Binding-site contacts:
Ligand atom O5 contacts residue ASN410 of chain 1.C at 2.4 Å (h-bond).
Ligand atom O7 contacts residue ASN410 of chain 1.C at 4.2 Å.
Ligand atom C1 contacts residue ASN410 of chain 1.C at 1.4 Å.
Ligand atom C4 contacts residue ASN410 of chain 1.C at 4.2 Å.
Ligand atom N2 contacts residue ASN410 of chain 1.C at 2.8 Å (h-bond).
Ligand atom C3 contacts residue ASN410 of chain 1.C at 3.6 Å.
Ligand atom C8 contacts residue ASN410 of chain 1.C at 3.5 Å.
Ligand atom C7 contacts residue ASN410 of chain 1.C at 3.3 Å.
Ligand atom C2 contacts residue ASN410 of chain 1.C at 2.3 Å.
Ligand atom C5 contacts residue ASN410 of chain 1.C at 3.7 Å.

Sequence of chain 1.C:
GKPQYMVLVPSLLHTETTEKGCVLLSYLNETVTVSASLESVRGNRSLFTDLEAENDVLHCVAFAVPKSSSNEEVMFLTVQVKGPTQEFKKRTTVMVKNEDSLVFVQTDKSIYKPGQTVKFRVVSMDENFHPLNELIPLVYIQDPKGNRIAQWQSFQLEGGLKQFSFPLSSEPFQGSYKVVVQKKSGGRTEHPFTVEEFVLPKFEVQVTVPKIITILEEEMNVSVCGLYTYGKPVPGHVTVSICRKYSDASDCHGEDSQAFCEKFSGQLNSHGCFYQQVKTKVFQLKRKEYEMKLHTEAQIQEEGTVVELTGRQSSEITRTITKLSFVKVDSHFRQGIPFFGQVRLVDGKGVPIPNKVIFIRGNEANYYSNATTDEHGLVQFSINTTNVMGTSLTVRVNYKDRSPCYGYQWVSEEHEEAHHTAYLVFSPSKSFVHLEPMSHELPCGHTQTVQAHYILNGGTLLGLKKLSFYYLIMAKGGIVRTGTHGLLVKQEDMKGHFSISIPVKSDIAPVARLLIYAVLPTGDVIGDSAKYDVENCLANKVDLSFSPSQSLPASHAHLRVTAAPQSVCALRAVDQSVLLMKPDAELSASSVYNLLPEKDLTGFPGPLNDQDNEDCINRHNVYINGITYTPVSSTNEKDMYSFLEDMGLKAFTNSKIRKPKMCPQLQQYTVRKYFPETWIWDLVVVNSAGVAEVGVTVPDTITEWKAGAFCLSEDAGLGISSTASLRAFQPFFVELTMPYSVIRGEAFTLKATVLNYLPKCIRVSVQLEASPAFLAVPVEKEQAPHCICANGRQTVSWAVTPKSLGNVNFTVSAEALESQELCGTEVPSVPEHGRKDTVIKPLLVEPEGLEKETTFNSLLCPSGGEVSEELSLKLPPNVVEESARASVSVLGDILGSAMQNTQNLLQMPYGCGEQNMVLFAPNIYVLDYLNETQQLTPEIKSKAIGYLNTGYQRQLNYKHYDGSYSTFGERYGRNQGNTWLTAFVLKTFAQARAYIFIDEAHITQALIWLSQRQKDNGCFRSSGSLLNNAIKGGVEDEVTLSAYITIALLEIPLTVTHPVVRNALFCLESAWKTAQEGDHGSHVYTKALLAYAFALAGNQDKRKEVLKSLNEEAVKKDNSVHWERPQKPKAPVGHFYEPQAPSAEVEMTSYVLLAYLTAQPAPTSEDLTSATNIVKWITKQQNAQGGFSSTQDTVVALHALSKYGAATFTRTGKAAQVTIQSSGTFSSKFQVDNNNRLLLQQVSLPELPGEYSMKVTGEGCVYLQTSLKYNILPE

The small molecule below binds the protein below.
Small molecule (SMILES): CC(=O)N[C@@H]1[C@@H](O)[C@H](O)[C@@H](CO)O[C@H]1O